The protein below binds the small molecule below.
Small molecule (SMILES): O=C(O)[C@@](O)(COP(=O)(O)O)[C@H](O)[C@H](O)COP(=O)(O)O

Sequence of chain 1.F:
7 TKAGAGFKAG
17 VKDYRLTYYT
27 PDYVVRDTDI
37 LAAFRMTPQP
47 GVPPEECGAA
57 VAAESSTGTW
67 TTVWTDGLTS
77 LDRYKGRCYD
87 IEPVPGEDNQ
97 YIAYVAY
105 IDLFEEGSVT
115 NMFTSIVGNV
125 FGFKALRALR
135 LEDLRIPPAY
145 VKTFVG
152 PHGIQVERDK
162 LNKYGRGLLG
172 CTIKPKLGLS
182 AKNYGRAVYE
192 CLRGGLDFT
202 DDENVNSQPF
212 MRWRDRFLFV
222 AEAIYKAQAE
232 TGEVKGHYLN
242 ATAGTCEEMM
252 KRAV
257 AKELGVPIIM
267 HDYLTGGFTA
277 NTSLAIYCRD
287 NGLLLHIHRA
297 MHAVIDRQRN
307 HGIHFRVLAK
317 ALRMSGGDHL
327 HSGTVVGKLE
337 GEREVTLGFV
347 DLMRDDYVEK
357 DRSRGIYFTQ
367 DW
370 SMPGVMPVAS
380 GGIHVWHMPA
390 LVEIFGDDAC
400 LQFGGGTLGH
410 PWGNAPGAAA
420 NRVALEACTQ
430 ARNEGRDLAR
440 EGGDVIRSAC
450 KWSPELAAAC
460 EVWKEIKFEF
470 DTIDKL

Binding-site contacts:
Ligand atom O2 contacts residue LYS175 of chain 1.M at 3.0 Å (salt-bridge).
Ligand atom O4 contacts residue GLY380 of chain 1.M at 3.2 Å.
Ligand atom O3 contacts residue HIS294 of chain 1.M at 3.0 Å (h-bond).
Ligand atom O3P contacts residue GLY403 of chain 1.M at 2.8 Å (h-bond).
Ligand atom O2P contacts residue GLY381 of chain 1.M at 2.8 Å (h-bond).
Ligand atom C contacts residue LYS175 of chain 1.M at 3.4 Å.
Ligand atom O2P contacts residue GLY380 of chain 1.M at 3.4 Å.
Ligand atom C3 contacts residue MG1 of chain 1.NB at 3.2 Å.
Ligand atom O5P contacts residue SER379 of chain 1.M at 3.2 Å (h-bond).
Ligand atom O7 contacts residue MG1 of chain 1.NB at 2.3 Å.
Ligand atom O6 contacts residue LYS334 of chain 1.M at 2.8 Å (salt-bridge).
Ligand atom O7 contacts residue ASN123 of chain 1.F at 2.8 Å (h-bond).
Ligand atom O1P contacts residue LYS175 of chain 1.M at 3.4 Å.
Ligand atom O4P contacts residue ARG295 of chain 1.M at 2.8 Å (salt-bridge).
Ligand atom C3 contacts residue KCX201 of chain 1.M at 3.2 Å.
Ligand atom O7 contacts residue GLU204 of chain 1.M at 3.2 Å (salt-bridge).
Ligand atom O2 contacts residue KCX201 of chain 1.M at 3.3 Å (h-bond).
Ligand atom O1 contacts residue LYS175 of chain 1.M at 3.1 Å (salt-bridge).
Ligand atom O3 contacts residue MG1 of chain 1.NB at 2.3 Å.
Ligand atom O4 contacts residue SER379 of chain 1.M at 2.9 Å (h-bond).
Ligand atom O7 contacts residue LYS177 of chain 1.M at 2.7 Å (salt-bridge).
Ligand atom O1P contacts residue GLY404 of chain 1.M at 2.7 Å (h-bond).
Ligand atom O6 contacts residue GLU60 of chain 1.F at 3.3 Å (salt-bridge).
Ligand atom P1 contacts residue THR65 of chain 1.F at 3.4 Å.
Ligand atom O2P contacts residue THR65 of chain 1.F at 3.4 Å (h-bond).
Ligand atom O1P contacts residue THR65 of chain 1.F at 2.7 Å (h-bond).
Ligand atom O5 contacts residue LEU335 of chain 1.M at 3.5 Å.
Ligand atom O2P contacts residue TRP66 of chain 1.F at 3.2 Å.
Ligand atom O6P contacts residue ARG295 of chain 1.M at 2.9 Å (salt-bridge).
Ligand atom O2 contacts residue MG1 of chain 1.NB at 2.3 Å.
Ligand atom O3 contacts residue KCX201 of chain 1.M at 2.5 Å (h-bond).
Ligand atom O3 contacts residue GLU204 of chain 1.M at 3.0 Å (salt-bridge).
Ligand atom C contacts residue MG1 of chain 1.NB at 3.0 Å.
Ligand atom C2 contacts residue MG1 of chain 1.NB at 3.0 Å.
Ligand atom O2P contacts residue LYS334 of chain 1.M at 2.9 Å (salt-bridge).
Ligand atom C3 contacts residue SER379 of chain 1.M at 3.5 Å.
Ligand atom O7 contacts residue ASP203 of chain 1.M at 3.2 Å (salt-bridge).
Ligand atom O2 contacts residue THR173 of chain 1.M at 2.9 Å (h-bond).
Ligand atom O7 contacts residue LYS175 of chain 1.M at 3.4 Å (salt-bridge).
Ligand atom O5P contacts residue HIS327 of chain 1.M at 2.8 Å (h-bond).

Sequence of chain 1.M:
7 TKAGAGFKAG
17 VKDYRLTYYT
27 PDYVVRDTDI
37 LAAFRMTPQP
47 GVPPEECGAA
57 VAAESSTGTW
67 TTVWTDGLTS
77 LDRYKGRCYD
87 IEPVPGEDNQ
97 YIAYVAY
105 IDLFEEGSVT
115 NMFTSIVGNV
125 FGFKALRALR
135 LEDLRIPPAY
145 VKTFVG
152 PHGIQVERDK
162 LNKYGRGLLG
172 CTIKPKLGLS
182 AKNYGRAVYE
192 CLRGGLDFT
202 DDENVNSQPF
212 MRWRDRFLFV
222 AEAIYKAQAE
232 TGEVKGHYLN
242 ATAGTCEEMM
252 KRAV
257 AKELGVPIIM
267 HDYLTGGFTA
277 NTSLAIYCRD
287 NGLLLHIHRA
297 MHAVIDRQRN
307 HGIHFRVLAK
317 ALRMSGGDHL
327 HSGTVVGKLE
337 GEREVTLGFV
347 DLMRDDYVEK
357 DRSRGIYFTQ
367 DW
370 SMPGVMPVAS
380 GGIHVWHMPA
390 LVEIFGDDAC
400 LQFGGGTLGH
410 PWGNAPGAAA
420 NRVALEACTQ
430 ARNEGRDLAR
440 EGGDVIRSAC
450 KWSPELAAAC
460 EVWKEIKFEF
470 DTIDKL